Binding-site contacts:
Ligand atom C4B contacts residue TRP290 of chain 1.A at 3.8 Å (hydrophobic).
Ligand atom C4C contacts residue PRO281 of chain 1.A at 3.4 Å (hydrophobic).
Ligand atom O1B contacts residue CYS230 of chain 1.A at 3.2 Å (h-bond).
Ligand atom C2C contacts residue SER279 of chain 1.A at 3.2 Å.
Ligand atom O3A contacts residue MET60 of chain 1.A at 3.2 Å.
Ligand atom C2C contacts residue LEU278 of chain 1.A at 4.0 Å (hydrophobic).
Ligand atom C4C contacts residue SER279 of chain 1.A at 3.5 Å.
Ligand atom O3B contacts residue LEU278 of chain 1.A at 3.8 Å.
Ligand atom O1B contacts residue SER20 of chain 1.A at 3.9 Å.
Ligand atom C4A contacts residue VAL104 of chain 1.A at 4.0 Å (hydrophobic).
Ligand atom C1B contacts residue TRP287 of chain 1.A at 3.8 Å (hydrophobic).
Ligand atom O3B contacts residue TYR56 of chain 1.A at 3.9 Å.
Ligand atom O1B contacts residue TRP287 of chain 1.A at 2.9 Å (h-bond).
Ligand atom O1B contacts residue CYS284 of chain 1.A at 3.6 Å.
Ligand atom C1B contacts residue CYS230 of chain 1.A at 3.7 Å (hydrophobic).
Ligand atom C4A contacts residue ALA19 of chain 1.A at 4.0 Å (hydrophobic).
Ligand atom C2A contacts residue HIS135 of chain 1.A at 3.8 Å.
Ligand atom O3B contacts residue TRP290 of chain 1.A at 3.9 Å.
Ligand atom C2A contacts residue ALA19 of chain 1.A at 4.1 Å (hydrophobic).
Ligand atom C3B contacts residue TRP290 of chain 1.A at 3.8 Å (hydrophobic).
Ligand atom C4B contacts residue VAL288 of chain 1.A at 3.8 Å (hydrophobic).
Ligand atom O3C contacts residue TYR56 of chain 1.A at 4.0 Å.
Ligand atom C2C contacts residue TRP290 of chain 1.A at 3.9 Å (hydrophobic).
Ligand atom O1C contacts residue ASN282 of chain 1.A at 3.6 Å.
Ligand atom C2A contacts residue THR103 of chain 1.A at 4.0 Å.
Ligand atom O3A contacts residue TRP287 of chain 1.A at 4.0 Å.
Ligand atom C4A contacts residue SER20 of chain 1.A at 3.7 Å.
Ligand atom C4B contacts residue TYR56 of chain 1.A at 3.7 Å (hydrophobic).
Ligand atom C4A contacts residue TRP287 of chain 1.A at 3.8 Å (hydrophobic).
Ligand atom C3C contacts residue PRO281 of chain 1.A at 4.0 Å (hydrophobic).
Ligand atom C4B contacts residue TRP287 of chain 1.A at 3.6 Å (hydrophobic).
Ligand atom C1A contacts residue THR103 of chain 1.A at 3.9 Å.
Ligand atom O1M contacts residue MET60 of chain 1.A at 4.0 Å.
Ligand atom C2A contacts residue MET60 of chain 1.A at 4.1 Å (hydrophobic).
Ligand atom C3A contacts residue CYS230 of chain 1.A at 3.9 Å (hydrophobic).
Ligand atom C3C contacts residue SER279 of chain 1.A at 4.0 Å.
Ligand atom O1C contacts residue CYS284 of chain 1.A at 3.7 Å.
Ligand atom C1C contacts residue TRP290 of chain 1.A at 4.0 Å (hydrophobic).
Ligand atom O1M contacts residue THR103 of chain 1.A at 3.1 Å.
Ligand atom O1A contacts residue CYS230 of chain 1.A at 3.2 Å (h-bond).

Sequence of chain 1.A:
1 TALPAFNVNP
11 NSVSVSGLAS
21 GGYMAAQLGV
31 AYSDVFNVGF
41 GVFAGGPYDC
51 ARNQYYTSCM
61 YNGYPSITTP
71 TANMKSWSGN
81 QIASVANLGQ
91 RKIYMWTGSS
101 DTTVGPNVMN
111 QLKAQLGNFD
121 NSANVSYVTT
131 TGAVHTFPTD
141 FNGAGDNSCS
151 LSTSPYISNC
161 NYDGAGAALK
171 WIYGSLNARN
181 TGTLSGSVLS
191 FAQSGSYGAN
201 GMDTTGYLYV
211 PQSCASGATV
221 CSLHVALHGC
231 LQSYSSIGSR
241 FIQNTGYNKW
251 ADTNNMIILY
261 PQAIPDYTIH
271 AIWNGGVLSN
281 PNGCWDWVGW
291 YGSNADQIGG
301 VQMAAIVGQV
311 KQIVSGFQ

A protein and the small-molecule ligand that binds it are described below.
Small molecule (SMILES): COC(=O)C[C@@H](C)OC(=O)C[C@@H](C)OC(=O)C[C@@H](C)O